A small-molecule ligand and the protein it binds are described below.
Small molecule (SMILES): CC(=O)N[C@@H]1[C@@H](O)[C@H](O)[C@@H](CO)O[C@H]1O

Binding-site contacts:
Ligand atom C8 contacts residue ILE224 of chain 2.A at 3.6 Å (hydrophobic).
Ligand atom C1 contacts residue ASN225 of chain 2.A at 1.5 Å.
Ligand atom O7 contacts residue SER200 of chain 2.A at 2.1 Å (h-bond).
Ligand atom C2 contacts residue SER200 of chain 2.A at 4.3 Å.
Ligand atom C6 contacts residue ARG203 of chain 2.A at 4.0 Å.
Ligand atom C7 contacts residue SER200 of chain 2.A at 3.2 Å.
Ligand atom C2 contacts residue ASN225 of chain 2.A at 2.7 Å.
Ligand atom C4 contacts residue ASN225 of chain 2.A at 4.2 Å.
Ligand atom C7 contacts residue ASN225 of chain 2.A at 3.7 Å.
Ligand atom O7 contacts residue SER201 of chain 2.A at 3.9 Å.
Ligand atom C8 contacts residue SER200 of chain 2.A at 3.7 Å.
Ligand atom C5 contacts residue ASN225 of chain 2.A at 3.6 Å.
Ligand atom N2 contacts residue ASN225 of chain 2.A at 3.3 Å (h-bond).
Ligand atom N2 contacts residue SER200 of chain 2.A at 4.3 Å.
Ligand atom C3 contacts residue ASN225 of chain 2.A at 4.0 Å.
Ligand atom O6 contacts residue ARG203 of chain 2.A at 3.0 Å (salt-bridge).
Ligand atom C5 contacts residue ARG203 of chain 2.A at 4.0 Å.
Ligand atom O5 contacts residue ASN225 of chain 2.A at 2.2 Å (h-bond).
Ligand atom O5 contacts residue ARG203 of chain 2.A at 3.1 Å (salt-bridge).
Ligand atom O7 contacts residue ASN225 of chain 2.A at 3.7 Å.
Ligand atom C1 contacts residue ARG203 of chain 2.A at 3.9 Å.
Ligand atom C7 contacts residue ILE224 of chain 2.A at 3.9 Å (hydrophobic).
Ligand atom N2 contacts residue ILE224 of chain 2.A at 4.1 Å.
Ligand atom C1 contacts residue SER200 of chain 2.A at 4.0 Å.

Sequence of chain 2.A:
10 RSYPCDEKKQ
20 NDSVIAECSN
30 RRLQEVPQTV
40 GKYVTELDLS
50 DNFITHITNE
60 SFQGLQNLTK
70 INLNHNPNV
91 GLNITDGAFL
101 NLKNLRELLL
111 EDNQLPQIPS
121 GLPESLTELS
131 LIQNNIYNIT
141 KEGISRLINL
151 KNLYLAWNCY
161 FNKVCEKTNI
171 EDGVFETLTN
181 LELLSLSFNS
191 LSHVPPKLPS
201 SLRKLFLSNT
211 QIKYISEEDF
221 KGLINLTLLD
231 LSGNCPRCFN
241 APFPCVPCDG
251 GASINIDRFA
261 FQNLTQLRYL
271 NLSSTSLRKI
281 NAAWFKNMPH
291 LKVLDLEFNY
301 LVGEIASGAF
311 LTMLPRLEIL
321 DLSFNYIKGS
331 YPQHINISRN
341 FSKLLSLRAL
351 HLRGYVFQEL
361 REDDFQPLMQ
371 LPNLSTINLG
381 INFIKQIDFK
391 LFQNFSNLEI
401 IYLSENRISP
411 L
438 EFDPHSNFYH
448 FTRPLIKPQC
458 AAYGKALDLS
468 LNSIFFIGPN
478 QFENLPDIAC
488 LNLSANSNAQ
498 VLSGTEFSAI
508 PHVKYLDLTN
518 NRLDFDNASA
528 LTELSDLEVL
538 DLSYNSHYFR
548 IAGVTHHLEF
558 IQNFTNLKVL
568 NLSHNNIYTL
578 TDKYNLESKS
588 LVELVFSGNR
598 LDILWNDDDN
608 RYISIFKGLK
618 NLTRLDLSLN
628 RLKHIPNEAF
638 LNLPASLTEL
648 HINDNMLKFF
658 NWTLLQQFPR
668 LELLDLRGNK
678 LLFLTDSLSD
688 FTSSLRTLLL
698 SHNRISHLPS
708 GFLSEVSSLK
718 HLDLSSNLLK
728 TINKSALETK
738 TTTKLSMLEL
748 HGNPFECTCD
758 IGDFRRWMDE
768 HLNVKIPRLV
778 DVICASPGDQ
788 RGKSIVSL